Sequence of chain 1.B:
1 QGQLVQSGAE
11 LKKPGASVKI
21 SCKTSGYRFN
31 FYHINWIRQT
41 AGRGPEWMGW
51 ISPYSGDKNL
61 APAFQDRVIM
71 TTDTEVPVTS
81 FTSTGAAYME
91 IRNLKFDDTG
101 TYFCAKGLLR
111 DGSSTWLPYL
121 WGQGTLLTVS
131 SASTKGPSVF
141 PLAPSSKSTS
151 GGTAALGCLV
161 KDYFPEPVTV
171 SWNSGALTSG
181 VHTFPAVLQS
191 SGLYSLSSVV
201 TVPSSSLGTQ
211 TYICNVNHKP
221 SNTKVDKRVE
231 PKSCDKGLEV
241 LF

This small molecule binds to this protein.
Small molecule (SMILES): CC(=O)N[C@H]1[C@H](O[C@H]2[C@H](O)[C@@H](NC(C)=O)CO[C@@H]2CO)O[C@H](CO)[C@@H](O)[C@@H]1O

Sequence of chain 1.D:
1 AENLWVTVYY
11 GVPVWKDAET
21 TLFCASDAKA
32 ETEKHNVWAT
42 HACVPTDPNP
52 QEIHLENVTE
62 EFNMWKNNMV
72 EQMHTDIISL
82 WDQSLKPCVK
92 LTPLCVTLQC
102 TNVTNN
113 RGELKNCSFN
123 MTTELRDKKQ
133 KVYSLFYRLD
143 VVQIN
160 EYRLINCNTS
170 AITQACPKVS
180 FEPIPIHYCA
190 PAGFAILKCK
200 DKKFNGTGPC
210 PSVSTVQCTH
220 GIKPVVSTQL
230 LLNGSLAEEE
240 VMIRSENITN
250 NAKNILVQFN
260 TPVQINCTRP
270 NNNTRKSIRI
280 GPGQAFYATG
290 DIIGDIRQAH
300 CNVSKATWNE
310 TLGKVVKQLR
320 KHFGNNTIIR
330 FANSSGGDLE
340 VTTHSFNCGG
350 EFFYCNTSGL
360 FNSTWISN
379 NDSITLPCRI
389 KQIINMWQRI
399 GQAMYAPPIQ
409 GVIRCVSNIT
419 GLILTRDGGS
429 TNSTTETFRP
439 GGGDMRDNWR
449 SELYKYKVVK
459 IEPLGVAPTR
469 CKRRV

Binding-site contacts:
Ligand atom O7 contacts residue ILE247 of chain 1.D at 3.7 Å.
Ligand atom N2 contacts residue ASN204 of chain 1.D at 2.9 Å (h-bond).
Ligand atom C2 contacts residue THR206 of chain 1.D at 4.5 Å.
Ligand atom C8 contacts residue PRO77 of chain 1.B at 3.6 Å (hydrophobic).
Ligand atom C4 contacts residue ASN204 of chain 1.D at 4.2 Å.
Ligand atom C7 contacts residue THR206 of chain 1.D at 4.3 Å.
Ligand atom C3 contacts residue ASN204 of chain 1.D at 3.8 Å.
Ligand atom C1 contacts residue THR206 of chain 1.D at 4.2 Å.
Ligand atom C5 contacts residue ASN204 of chain 1.D at 3.7 Å.
Ligand atom C7 contacts residue ASN204 of chain 1.D at 3.4 Å.
Ligand atom N2 contacts residue THR206 of chain 1.D at 3.6 Å.
Ligand atom C1 contacts residue ASN204 of chain 1.D at 1.4 Å.
Ligand atom C8 contacts residue SER244 of chain 1.D at 3.3 Å.
Ligand atom C8 contacts residue THR206 of chain 1.D at 4.1 Å.
Ligand atom O7 contacts residue ASN204 of chain 1.D at 3.5 Å (h-bond).
Ligand atom C8 contacts residue VAL78 of chain 1.B at 3.8 Å (hydrophobic).
Ligand atom C2 contacts residue ASN204 of chain 1.D at 2.5 Å.
Ligand atom O5 contacts residue ASN204 of chain 1.D at 2.4 Å (h-bond).
Ligand atom C8 contacts residue ASN204 of chain 1.D at 4.5 Å.